Binding-site contacts:
Ligand atom C3 contacts residue VAL296 of chain 37.B at 3.5 Å (hydrophobic).
Ligand atom O6 contacts residue ASN93 of chain 37.B at 3.2 Å (h-bond).
Ligand atom C1 contacts residue TYR72 of chain 37.B at 4.1 Å (hydrophobic).
Ligand atom O3 contacts residue GLY78 of chain 37.B at 3.4 Å.
Ligand atom C7 contacts residue TYR72 of chain 37.B at 4.3 Å (hydrophobic).
Ligand atom C4 contacts residue ARG77 of chain 37.B at 4.0 Å.
Ligand atom C3 contacts residue HIS298 of chain 37.B at 3.4 Å.
Ligand atom C5 contacts residue TYR72 of chain 37.B at 3.9 Å (hydrophobic).
Ligand atom C3 contacts residue ARG77 of chain 37.B at 3.9 Å.
Ligand atom C11 contacts residue ASP85 of chain 37.C at 4.0 Å.
Ligand atom O8 contacts residue TYR72 of chain 37.B at 3.4 Å (h-bond).
Ligand atom C8 contacts residue ARG77 of chain 37.B at 4.3 Å.
Ligand atom O1B contacts residue TYR72 of chain 37.B at 4.2 Å.
Ligand atom O4 contacts residue GLY78 of chain 37.B at 3.0 Å.
Ligand atom O1A contacts residue TYR72 of chain 37.B at 3.4 Å.
Ligand atom C11 contacts residue TYR72 of chain 37.B at 4.0 Å (hydrophobic).
Ligand atom O4 contacts residue THR291 of chain 37.B at 3.1 Å.
Ligand atom C6 contacts residue TYR72 of chain 37.B at 4.0 Å (hydrophobic).
Ligand atom C10 contacts residue TYR72 of chain 37.B at 4.1 Å (hydrophobic).
Ligand atom O1B contacts residue SER89 of chain 37.B at 4.1 Å.
Ligand atom O4 contacts residue VAL296 of chain 37.B at 4.0 Å.
Ligand atom O4 contacts residue HIS298 of chain 37.B at 2.9 Å (h-bond).
Ligand atom O4 contacts residue ASN80 of chain 37.B at 4.2 Å.
Ligand atom N5 contacts residue TYR72 of chain 37.B at 3.1 Å (h-bond).
Ligand atom O1B contacts residue ARG77 of chain 37.B at 3.1 Å (salt-bridge).
Ligand atom O4 contacts residue ILE79 of chain 37.B at 3.6 Å (h-bond).
Ligand atom O8 contacts residue ARG77 of chain 37.B at 3.4 Å (salt-bridge).
Ligand atom O3 contacts residue VAL296 of chain 37.B at 4.0 Å.
Ligand atom C1 contacts residue ARG77 of chain 37.B at 3.4 Å.
Ligand atom C6 contacts residue ASN93 of chain 37.B at 3.2 Å.
Ligand atom O1A contacts residue GLY78 of chain 37.B at 4.0 Å.
Ligand atom C3 contacts residue GLY78 of chain 37.B at 3.9 Å.
Ligand atom C4 contacts residue GLY78 of chain 37.B at 3.6 Å.
Ligand atom C3 contacts residue GLY78 of chain 37.B at 4.1 Å.
Ligand atom O1B contacts residue ASN80 of chain 37.B at 4.3 Å.
Ligand atom C4 contacts residue TYR72 of chain 37.B at 4.1 Å (hydrophobic).
Ligand atom C2 contacts residue GLY78 of chain 37.B at 4.1 Å.
Ligand atom O1A contacts residue ARG77 of chain 37.B at 2.9 Å (salt-bridge).
Ligand atom C5 contacts residue ASN93 of chain 37.B at 4.3 Å.
Ligand atom C4 contacts residue HIS298 of chain 37.B at 3.4 Å.

This protein binds this small molecule.
Small molecule (SMILES): CC(=O)N[C@@H]1[C@@H](O[C@@H]2O[C@H](CO)[C@H](O)[C@H](O[C@]3(C(=O)O)C[C@H](O)[C@@H](NC(C)=O)[C@H]([C@H](O)[C@H](O)CO)O3)[C@H]2O)[C@H](O)[C@@H](CO[C@]2(C(=O)O)C[C@H](O)[C@@H](NC(C)=O)[C@H]([C@H](O)[C@H](O)CO)O2)O[C@H]1O

Sequence of chain 37.C:
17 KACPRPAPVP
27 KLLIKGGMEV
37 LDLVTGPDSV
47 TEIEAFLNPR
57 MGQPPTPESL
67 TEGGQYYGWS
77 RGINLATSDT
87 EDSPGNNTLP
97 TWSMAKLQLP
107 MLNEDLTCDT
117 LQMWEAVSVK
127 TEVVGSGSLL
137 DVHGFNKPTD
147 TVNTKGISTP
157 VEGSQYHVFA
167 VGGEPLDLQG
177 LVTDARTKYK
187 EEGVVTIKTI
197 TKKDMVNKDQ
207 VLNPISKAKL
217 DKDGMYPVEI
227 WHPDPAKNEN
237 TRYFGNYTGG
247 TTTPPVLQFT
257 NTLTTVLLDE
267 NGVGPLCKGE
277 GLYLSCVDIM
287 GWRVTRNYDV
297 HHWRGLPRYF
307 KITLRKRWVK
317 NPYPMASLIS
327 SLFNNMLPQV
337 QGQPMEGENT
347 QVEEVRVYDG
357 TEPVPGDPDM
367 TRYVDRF

Sequence of chain 37.B:
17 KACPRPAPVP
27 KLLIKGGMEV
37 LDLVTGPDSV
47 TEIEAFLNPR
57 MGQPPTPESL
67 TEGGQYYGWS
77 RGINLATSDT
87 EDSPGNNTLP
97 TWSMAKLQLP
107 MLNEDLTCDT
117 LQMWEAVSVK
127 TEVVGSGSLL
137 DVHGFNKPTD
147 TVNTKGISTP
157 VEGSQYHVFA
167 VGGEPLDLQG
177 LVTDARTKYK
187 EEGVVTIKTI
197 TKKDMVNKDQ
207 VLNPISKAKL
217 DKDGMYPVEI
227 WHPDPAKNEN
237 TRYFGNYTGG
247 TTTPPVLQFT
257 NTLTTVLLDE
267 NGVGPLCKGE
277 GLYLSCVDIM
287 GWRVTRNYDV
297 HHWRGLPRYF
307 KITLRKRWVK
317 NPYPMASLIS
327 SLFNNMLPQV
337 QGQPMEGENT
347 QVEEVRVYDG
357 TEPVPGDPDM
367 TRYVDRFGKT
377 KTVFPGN